Binding-site contacts:
Ligand atom C1 contacts residue ALA565 of chain 1.B at 3.0 Å (hydrophobic).
Ligand atom O5 contacts residue FDA1 of chain 1.J at 4.1 Å.
Ligand atom C1 contacts residue FDA1 of chain 1.J at 3.7 Å.
Ligand atom O1 contacts residue HIS567 of chain 1.B at 3.5 Å (h-bond).
Ligand atom O4 contacts residue ARG492 of chain 1.B at 3.4 Å.
Ligand atom O6 contacts residue PHE474 of chain 1.B at 3.3 Å.
Ligand atom C1 contacts residue HIS567 of chain 1.B at 3.5 Å.
Ligand atom O2 contacts residue FDA1 of chain 1.J at 3.2 Å.
Ligand atom C2 contacts residue HIS567 of chain 1.B at 3.6 Å.
Ligand atom C3 contacts residue ASN610 of chain 1.B at 3.7 Å.
Ligand atom C2 contacts residue ASN610 of chain 1.B at 3.9 Å.
Ligand atom C4 contacts residue THR174 of chain 1.B at 3.8 Å.
Ligand atom C3 contacts residue PHE494 of chain 1.B at 3.6 Å (hydrophobic).
Ligand atom C4 contacts residue GLN468 of chain 1.B at 4.2 Å.
Ligand atom O6 contacts residue ARG492 of chain 1.B at 4.2 Å.
Ligand atom O2 contacts residue ASN610 of chain 1.B at 2.9 Å (h-bond).
Ligand atom F3 contacts residue THR174 of chain 1.B at 4.0 Å.
Ligand atom F3 contacts residue FDA1 of chain 1.J at 3.3 Å.
Ligand atom C3 contacts residue FDA1 of chain 1.J at 3.9 Å.
Ligand atom O4 contacts residue THR174 of chain 1.B at 4.1 Å.
Ligand atom O1 contacts residue LEU566 of chain 1.B at 4.2 Å.
Ligand atom C6 contacts residue ARG492 of chain 1.B at 4.1 Å.
Ligand atom C6 contacts residue TYR476 of chain 1.B at 3.6 Å (hydrophobic).
Ligand atom O4 contacts residue HIS470 of chain 1.B at 3.6 Å.
Ligand atom O4 contacts residue GLN468 of chain 1.B at 3.4 Å (h-bond).
Ligand atom O1 contacts residue ALA565 of chain 1.B at 2.6 Å (h-bond).
Ligand atom O5 contacts residue ALA565 of chain 1.B at 3.8 Å.
Ligand atom C5 contacts residue ASP472 of chain 1.B at 4.0 Å.
Ligand atom O2 contacts residue HIS567 of chain 1.B at 2.5 Å (h-bond).
Ligand atom O6 contacts residue TYR476 of chain 1.B at 2.7 Å (h-bond).
Ligand atom F3 contacts residue GLN468 of chain 1.B at 3.0 Å.
Ligand atom C4 contacts residue FDA1 of chain 1.J at 4.2 Å.
Ligand atom O4 contacts residue ASP472 of chain 1.B at 2.4 Å (salt-bridge).
Ligand atom C2 contacts residue FDA1 of chain 1.J at 3.0 Å.
Ligand atom O1 contacts residue FDA1 of chain 1.J at 3.0 Å.
Ligand atom C3 contacts residue GLN468 of chain 1.B at 3.7 Å.
Ligand atom C4 contacts residue ASP472 of chain 1.B at 3.2 Å.
Ligand atom C6 contacts residue PHE474 of chain 1.B at 3.9 Å (hydrophobic).
Ligand atom F3 contacts residue ASN610 of chain 1.B at 3.0 Å.
Ligand atom C6 contacts residue ASP472 of chain 1.B at 3.6 Å.

Sequence of chain 1.B:
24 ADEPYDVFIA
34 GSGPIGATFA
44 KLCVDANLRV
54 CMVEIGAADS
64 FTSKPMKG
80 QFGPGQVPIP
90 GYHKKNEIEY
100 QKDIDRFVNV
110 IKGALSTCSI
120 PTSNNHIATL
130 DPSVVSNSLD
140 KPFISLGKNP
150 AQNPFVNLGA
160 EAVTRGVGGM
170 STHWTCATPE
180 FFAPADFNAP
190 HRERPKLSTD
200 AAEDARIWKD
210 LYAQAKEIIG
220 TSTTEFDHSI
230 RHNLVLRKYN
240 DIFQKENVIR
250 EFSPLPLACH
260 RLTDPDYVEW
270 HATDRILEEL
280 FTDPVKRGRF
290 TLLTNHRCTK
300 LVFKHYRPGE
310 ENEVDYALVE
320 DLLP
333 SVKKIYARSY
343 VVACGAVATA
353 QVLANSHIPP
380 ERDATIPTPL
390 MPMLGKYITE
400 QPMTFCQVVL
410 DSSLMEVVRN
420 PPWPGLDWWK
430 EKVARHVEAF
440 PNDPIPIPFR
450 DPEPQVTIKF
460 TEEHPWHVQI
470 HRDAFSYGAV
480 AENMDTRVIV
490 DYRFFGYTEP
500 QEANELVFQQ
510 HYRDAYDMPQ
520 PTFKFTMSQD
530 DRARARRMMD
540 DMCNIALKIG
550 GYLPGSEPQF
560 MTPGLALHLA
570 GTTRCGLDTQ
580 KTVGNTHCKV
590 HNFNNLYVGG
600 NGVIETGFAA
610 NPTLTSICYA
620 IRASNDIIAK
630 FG

The protein below binds the small molecule below.
Small molecule (SMILES): OC[C@H]1O[C@@H](O)[C@H](O)[C@@H](F)[C@@H]1O